The small molecule below binds the protein below.
Small molecule (SMILES): CC(=O)N[C@H]1[C@H](O[C@H]2[C@H](O)[C@@H](NC(C)=O)CO[C@@H]2CO)O[C@H](CO)[C@@H](O)[C@@H]1O

Sequence of chain 1.A:
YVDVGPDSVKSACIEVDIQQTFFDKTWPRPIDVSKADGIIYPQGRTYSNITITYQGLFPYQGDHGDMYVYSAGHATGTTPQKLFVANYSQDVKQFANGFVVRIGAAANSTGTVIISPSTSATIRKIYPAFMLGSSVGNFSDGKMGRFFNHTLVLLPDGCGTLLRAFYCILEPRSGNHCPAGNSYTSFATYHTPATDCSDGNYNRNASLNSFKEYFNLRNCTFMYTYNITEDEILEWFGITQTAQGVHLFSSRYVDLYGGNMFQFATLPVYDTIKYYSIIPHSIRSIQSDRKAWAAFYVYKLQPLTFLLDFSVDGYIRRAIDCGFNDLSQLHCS

Binding-site contacts:
Ligand atom C4 contacts residue ILE233 of chain 1.A at 4.5 Å (hydrophobic).
Ligand atom O5 contacts residue ASN108 of chain 1.A at 2.3 Å (h-bond).
Ligand atom N2 contacts residue ALA107 of chain 1.A at 3.9 Å.
Ligand atom C7 contacts residue ALA107 of chain 1.A at 3.5 Å (hydrophobic).
Ligand atom N2 contacts residue ILE233 of chain 1.A at 4.4 Å.
Ligand atom C6 contacts residue TYR257 of chain 1.A at 3.9 Å (hydrophobic).
Ligand atom N2 contacts residue ASN108 of chain 1.A at 2.9 Å (h-bond).
Ligand atom C8 contacts residue ALA105 of chain 1.A at 3.5 Å (hydrophobic).
Ligand atom O7 contacts residue ILE233 of chain 1.A at 4.4 Å.
Ligand atom C8 contacts residue ALA107 of chain 1.A at 3.4 Å (hydrophobic).
Ligand atom C1 contacts residue ILE233 of chain 1.A at 4.2 Å (hydrophobic).
Ligand atom C7 contacts residue GLU232 of chain 1.A at 3.7 Å.
Ligand atom C2 contacts residue ILE233 of chain 1.A at 4.2 Å (hydrophobic).
Ligand atom C4 contacts residue ASN108 of chain 1.A at 4.2 Å.
Ligand atom O3 contacts residue GLU232 of chain 1.A at 4.2 Å.
Ligand atom C8 contacts residue GLY104 of chain 1.A at 3.5 Å.
Ligand atom O7 contacts residue ASP231 of chain 1.A at 4.3 Å.
Ligand atom O3 contacts residue ILE233 of chain 1.A at 3.9 Å.
Ligand atom C3 contacts residue GLU232 of chain 1.A at 3.6 Å.
Ligand atom O3 contacts residue TYR257 of chain 1.A at 4.4 Å.
Ligand atom C7 contacts residue ASN108 of chain 1.A at 3.5 Å.
Ligand atom C4 contacts residue TYR257 of chain 1.A at 3.8 Å (hydrophobic).
Ligand atom C1 contacts residue ALA107 of chain 1.A at 4.5 Å (hydrophobic).
Ligand atom C2 contacts residue ASN108 of chain 1.A at 2.5 Å.
Ligand atom C3 contacts residue ASN108 of chain 1.A at 3.8 Å.
Ligand atom C3 contacts residue ILE233 of chain 1.A at 4.2 Å (hydrophobic).
Ligand atom C1 contacts residue GLU232 of chain 1.A at 4.0 Å.
Ligand atom O4 contacts residue TYR257 of chain 1.A at 4.0 Å.
Ligand atom C1 contacts residue ASN108 of chain 1.A at 1.4 Å.
Ligand atom O7 contacts residue ASN108 of chain 1.A at 3.6 Å (h-bond).
Ligand atom O5 contacts residue ILE233 of chain 1.A at 3.7 Å.
Ligand atom O7 contacts residue ALA107 of chain 1.A at 3.8 Å.
Ligand atom C2 contacts residue GLU232 of chain 1.A at 3.6 Å.
Ligand atom C8 contacts residue GLU232 of chain 1.A at 3.7 Å.
Ligand atom C5 contacts residue ASN108 of chain 1.A at 3.6 Å.
Ligand atom O4 contacts residue ILE233 of chain 1.A at 3.9 Å.
Ligand atom N2 contacts residue GLU232 of chain 1.A at 2.8 Å (salt-bridge).
Ligand atom C8 contacts residue LEU234 of chain 1.A at 4.2 Å (hydrophobic).